Sequence of chain 1.A:
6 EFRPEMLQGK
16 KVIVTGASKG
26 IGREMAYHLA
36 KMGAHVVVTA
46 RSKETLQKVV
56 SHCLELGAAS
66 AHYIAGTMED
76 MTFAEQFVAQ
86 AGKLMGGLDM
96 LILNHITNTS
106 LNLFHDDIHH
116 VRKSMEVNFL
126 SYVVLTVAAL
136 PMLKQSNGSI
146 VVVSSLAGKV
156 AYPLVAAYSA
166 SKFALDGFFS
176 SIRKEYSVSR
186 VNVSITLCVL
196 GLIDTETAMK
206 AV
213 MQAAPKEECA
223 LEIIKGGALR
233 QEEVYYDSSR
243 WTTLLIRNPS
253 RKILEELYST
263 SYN

Sequence of chain 1.B:
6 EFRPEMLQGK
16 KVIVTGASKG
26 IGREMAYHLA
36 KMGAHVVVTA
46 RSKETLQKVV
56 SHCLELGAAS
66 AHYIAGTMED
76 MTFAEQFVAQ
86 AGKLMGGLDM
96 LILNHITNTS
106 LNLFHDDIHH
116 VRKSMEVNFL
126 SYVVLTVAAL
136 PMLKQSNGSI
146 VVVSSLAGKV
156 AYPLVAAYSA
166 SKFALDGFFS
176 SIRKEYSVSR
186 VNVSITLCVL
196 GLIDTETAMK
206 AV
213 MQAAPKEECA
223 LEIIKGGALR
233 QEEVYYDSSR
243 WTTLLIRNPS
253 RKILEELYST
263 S

A small-molecule ligand and the protein it binds are described below.
Small molecule (SMILES): CCCSc1nc(N2CCC[C@@H](CC(=O)O)C2)ccc1C(=O)NC1CCCCC1

Binding-site contacts:
Ligand atom O2 contacts residue LEU151 of chain 1.A at 3.7 Å.
Ligand atom C20 contacts residue VAL160 of chain 1.A at 3.7 Å (hydrophobic).
Ligand atom C20 contacts residue TYR157 of chain 1.A at 3.8 Å (hydrophobic).
Ligand atom C6 contacts residue TYR260 of chain 1.B at 3.7 Å (hydrophobic).
Ligand atom C16 contacts residue THR104 of chain 1.A at 3.6 Å.
Ligand atom C11 contacts residue LEU197 of chain 1.A at 3.8 Å (hydrophobic).
Ligand atom C21 contacts residue LEU106 of chain 1.A at 3.6 Å (hydrophobic).
Ligand atom S1 contacts residue VAL160 of chain 1.A at 3.7 Å.
Ligand atom C4 contacts residue LEU151 of chain 1.A at 4.0 Å (hydrophobic).
Ligand atom O2 contacts residue THR244 of chain 1.A at 3.8 Å.
Ligand atom O3 contacts residue NAP1 of chain 1.C at 2.9 Å.
Ligand atom O1 contacts residue ASP239 of chain 1.A at 3.2 Å (salt-bridge).
Ligand atom O1 contacts residue LEU197 of chain 1.A at 2.7 Å (h-bond).
Ligand atom C11 contacts residue GLY196 of chain 1.A at 3.8 Å.
Ligand atom O1 contacts residue GLY196 of chain 1.A at 3.3 Å.
Ligand atom C22 contacts residue PRO158 of chain 1.A at 3.7 Å (hydrophobic).
Ligand atom C8 contacts residue TYR157 of chain 1.A at 3.6 Å (hydrophobic).
Ligand atom C1 contacts residue LEU197 of chain 1.A at 3.8 Å (hydrophobic).
Ligand atom C1 contacts residue ASP239 of chain 1.A at 3.2 Å.
Ligand atom N3 contacts residue LEU197 of chain 1.A at 3.9 Å.
Ligand atom C22 contacts residue LEU106 of chain 1.A at 3.7 Å (hydrophobic).
Ligand atom C10 contacts residue LEU197 of chain 1.A at 3.9 Å (hydrophobic).
Ligand atom C10 contacts residue SER150 of chain 1.A at 3.7 Å.
Ligand atom O3 contacts residue SER150 of chain 1.A at 2.7 Å (h-bond).
Ligand atom C19 contacts residue NAP1 of chain 1.C at 3.7 Å.
Ligand atom C12 contacts residue LEU197 of chain 1.A at 3.6 Å (hydrophobic).
Ligand atom C12 contacts residue GLY196 of chain 1.A at 3.9 Å.
Ligand atom C11 contacts residue SER150 of chain 1.A at 3.6 Å.
Ligand atom C4 contacts residue TYR157 of chain 1.A at 3.5 Å (hydrophobic).
Ligand atom C11 contacts residue NAP1 of chain 1.C at 4.0 Å.
Ligand atom C13 contacts residue SER150 of chain 1.A at 3.5 Å.
Ligand atom C7 contacts residue MET213 of chain 1.A at 3.8 Å (hydrophobic).
Ligand atom C5 contacts residue TYR157 of chain 1.A at 3.5 Å (hydrophobic).
Ligand atom N2 contacts residue TYR157 of chain 1.A at 3.7 Å.
Ligand atom N1 contacts residue TYR157 of chain 1.A at 3.4 Å.
Ligand atom C13 contacts residue NAP1 of chain 1.C at 3.6 Å.
Ligand atom C14 contacts residue TYR163 of chain 1.A at 3.7 Å (hydrophobic).
Ligand atom C22 contacts residue TYR260 of chain 1.B at 3.9 Å (hydrophobic).
Ligand atom O2 contacts residue ASP239 of chain 1.A at 2.5 Å (salt-bridge).
Ligand atom O3 contacts residue TYR163 of chain 1.A at 3.1 Å (h-bond).